The small molecule below binds the protein below.
Small molecule (SMILES): CC(=O)N[C@@H]1[C@@H](O)[C@H](O)[C@@H](CO)O[C@H]1O

Binding-site contacts:
Ligand atom C4 contacts residue ASN151 of chain 1.B at 4.2 Å.
Ligand atom N2 contacts residue ASN150 of chain 1.B at 3.2 Å (h-bond).
Ligand atom O5 contacts residue ASN151 of chain 1.B at 2.3 Å (h-bond).
Ligand atom C2 contacts residue ASN150 of chain 1.B at 3.2 Å.
Ligand atom C1 contacts residue ASN151 of chain 1.B at 1.4 Å.
Ligand atom C7 contacts residue ASN151 of chain 1.B at 3.9 Å.
Ligand atom C8 contacts residue ASN150 of chain 1.B at 3.5 Å.
Ligand atom C7 contacts residue ASN150 of chain 1.B at 3.4 Å.
Ligand atom C1 contacts residue ASN150 of chain 1.B at 3.6 Å.
Ligand atom C2 contacts residue ASN151 of chain 1.B at 2.6 Å.
Ligand atom O5 contacts residue ASN150 of chain 1.B at 4.3 Å.
Ligand atom C3 contacts residue ASN151 of chain 1.B at 3.9 Å.
Ligand atom C8 contacts residue ASN151 of chain 1.B at 4.1 Å.
Ligand atom C5 contacts residue ASN151 of chain 1.B at 3.6 Å.
Ligand atom O7 contacts residue ASN150 of chain 1.B at 3.5 Å.
Ligand atom N2 contacts residue ASN151 of chain 1.B at 2.9 Å (h-bond).

Sequence of chain 1.B:
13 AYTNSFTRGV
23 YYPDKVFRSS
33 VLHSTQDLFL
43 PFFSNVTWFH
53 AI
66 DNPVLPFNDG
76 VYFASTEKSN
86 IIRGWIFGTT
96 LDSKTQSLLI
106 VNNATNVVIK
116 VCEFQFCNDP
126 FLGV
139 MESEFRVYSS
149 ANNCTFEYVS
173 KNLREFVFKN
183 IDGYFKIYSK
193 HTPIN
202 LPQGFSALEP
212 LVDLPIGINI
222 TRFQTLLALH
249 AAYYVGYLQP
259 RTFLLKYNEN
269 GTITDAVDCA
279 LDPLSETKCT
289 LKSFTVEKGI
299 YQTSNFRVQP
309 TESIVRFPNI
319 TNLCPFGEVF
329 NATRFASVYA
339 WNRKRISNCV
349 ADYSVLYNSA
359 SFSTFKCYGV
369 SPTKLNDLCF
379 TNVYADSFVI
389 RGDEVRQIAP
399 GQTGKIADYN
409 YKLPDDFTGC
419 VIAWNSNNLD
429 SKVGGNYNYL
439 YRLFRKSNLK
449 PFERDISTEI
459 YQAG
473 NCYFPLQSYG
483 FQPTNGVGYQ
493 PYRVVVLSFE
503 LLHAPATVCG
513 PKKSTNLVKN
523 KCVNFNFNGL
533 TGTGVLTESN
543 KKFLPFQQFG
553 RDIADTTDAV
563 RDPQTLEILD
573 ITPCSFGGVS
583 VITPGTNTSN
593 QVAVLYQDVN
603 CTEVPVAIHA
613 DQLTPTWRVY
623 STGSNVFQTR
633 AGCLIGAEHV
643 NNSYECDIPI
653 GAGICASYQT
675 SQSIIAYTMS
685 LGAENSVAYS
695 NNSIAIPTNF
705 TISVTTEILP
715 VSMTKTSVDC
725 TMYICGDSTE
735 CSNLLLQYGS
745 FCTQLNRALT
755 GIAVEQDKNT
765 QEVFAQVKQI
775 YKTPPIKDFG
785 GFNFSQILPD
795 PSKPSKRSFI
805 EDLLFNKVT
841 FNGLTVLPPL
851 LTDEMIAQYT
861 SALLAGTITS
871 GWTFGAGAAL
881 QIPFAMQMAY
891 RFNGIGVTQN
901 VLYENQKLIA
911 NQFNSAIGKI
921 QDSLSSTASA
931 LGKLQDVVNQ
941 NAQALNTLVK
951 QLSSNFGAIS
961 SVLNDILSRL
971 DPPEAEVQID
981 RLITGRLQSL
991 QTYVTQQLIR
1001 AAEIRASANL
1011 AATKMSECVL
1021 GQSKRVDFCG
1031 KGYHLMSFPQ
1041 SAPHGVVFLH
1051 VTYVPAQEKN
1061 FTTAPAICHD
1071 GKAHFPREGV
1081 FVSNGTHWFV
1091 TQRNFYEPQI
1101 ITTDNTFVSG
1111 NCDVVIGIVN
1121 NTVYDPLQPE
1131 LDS